The small molecule below binds the protein below.
Small molecule (SMILES): C[C@@H](O)[C@@H](C)O

Binding-site contacts:
Ligand atom O6 contacts residue LEU20 of chain 1.E at 3.3 Å.
Ligand atom C3 contacts residue ALA34 of chain 1.E at 4.2 Å (hydrophobic).
Ligand atom C2 contacts residue LYS40 of chain 1.E at 3.4 Å.
Ligand atom C2 contacts residue ALA34 of chain 1.E at 4.3 Å (hydrophobic).
Ligand atom C4 contacts residue LEU178 of chain 1.E at 3.6 Å (hydrophobic).
Ligand atom C1 contacts residue LEU178 of chain 1.E at 4.3 Å (hydrophobic).
Ligand atom C3 contacts residue ILE32 of chain 1.E at 3.6 Å (hydrophobic).
Ligand atom C1 contacts residue ALA180 of chain 1.E at 4.3 Å (hydrophobic).
Ligand atom O6 contacts residue ILE32 of chain 1.E at 3.2 Å.
Ligand atom C4 contacts residue ILE32 of chain 1.E at 4.0 Å (hydrophobic).
Ligand atom O5 contacts residue CYS38 of chain 1.E at 3.2 Å (h-bond).
Ligand atom C1 contacts residue THR179 of chain 1.E at 3.1 Å.
Ligand atom O5 contacts residue LYS40 of chain 1.E at 3.4 Å.
Ligand atom C3 contacts residue LEU178 of chain 1.E at 4.1 Å (hydrophobic).
Ligand atom C1 contacts residue ALA34 of chain 1.E at 3.5 Å (hydrophobic).
Ligand atom C4 contacts residue LYS40 of chain 1.E at 3.7 Å.
Ligand atom C3 contacts residue LYS40 of chain 1.E at 4.2 Å.
Ligand atom O5 contacts residue PRO35 of chain 1.E at 4.4 Å.
Ligand atom O6 contacts residue CYS38 of chain 1.E at 4.4 Å.
Ligand atom C4 contacts residue VAL43 of chain 1.E at 3.6 Å (hydrophobic).
Ligand atom O5 contacts residue ALA34 of chain 1.E at 3.9 Å.
Ligand atom C1 contacts residue ILE32 of chain 1.E at 3.8 Å (hydrophobic).
Ligand atom O6 contacts residue ALA34 of chain 1.E at 3.1 Å.

Sequence of chain 1.E:
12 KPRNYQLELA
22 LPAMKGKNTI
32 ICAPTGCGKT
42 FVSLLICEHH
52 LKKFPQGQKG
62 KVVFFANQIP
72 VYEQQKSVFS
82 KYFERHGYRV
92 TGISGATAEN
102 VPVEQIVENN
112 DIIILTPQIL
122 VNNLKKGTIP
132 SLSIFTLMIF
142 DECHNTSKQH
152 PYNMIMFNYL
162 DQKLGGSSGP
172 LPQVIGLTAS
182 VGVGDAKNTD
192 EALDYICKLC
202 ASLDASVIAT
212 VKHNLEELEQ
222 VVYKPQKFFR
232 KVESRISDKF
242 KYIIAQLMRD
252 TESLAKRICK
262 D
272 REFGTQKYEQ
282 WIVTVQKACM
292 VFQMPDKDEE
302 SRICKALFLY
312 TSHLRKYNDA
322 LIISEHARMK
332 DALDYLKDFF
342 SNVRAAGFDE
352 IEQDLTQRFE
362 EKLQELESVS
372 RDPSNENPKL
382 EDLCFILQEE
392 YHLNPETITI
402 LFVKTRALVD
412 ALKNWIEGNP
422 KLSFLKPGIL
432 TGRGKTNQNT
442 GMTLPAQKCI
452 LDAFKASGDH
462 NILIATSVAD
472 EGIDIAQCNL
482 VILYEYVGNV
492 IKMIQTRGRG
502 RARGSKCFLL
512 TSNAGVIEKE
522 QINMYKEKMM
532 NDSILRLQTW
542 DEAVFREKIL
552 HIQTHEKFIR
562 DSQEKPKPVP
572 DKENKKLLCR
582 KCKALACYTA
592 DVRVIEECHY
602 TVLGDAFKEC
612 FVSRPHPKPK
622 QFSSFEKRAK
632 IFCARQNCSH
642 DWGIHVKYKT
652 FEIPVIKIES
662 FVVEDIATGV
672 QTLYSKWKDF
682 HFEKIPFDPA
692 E